Sequence of chain 1.F:
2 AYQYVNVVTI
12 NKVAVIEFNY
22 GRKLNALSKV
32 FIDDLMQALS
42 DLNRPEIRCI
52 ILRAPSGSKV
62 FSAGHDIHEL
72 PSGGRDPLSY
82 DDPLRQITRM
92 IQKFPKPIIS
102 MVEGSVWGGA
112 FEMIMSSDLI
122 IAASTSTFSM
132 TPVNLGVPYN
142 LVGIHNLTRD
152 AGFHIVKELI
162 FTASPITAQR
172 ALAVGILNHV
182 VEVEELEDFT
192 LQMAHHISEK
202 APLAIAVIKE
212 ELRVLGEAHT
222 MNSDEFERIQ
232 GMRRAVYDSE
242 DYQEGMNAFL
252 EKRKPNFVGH

Binding-site contacts:
Ligand atom N1 contacts residue TRP108 of chain 1.F at 3.5 Å.
Ligand atom C8 contacts residue SER130 of chain 1.F at 3.9 Å.
Ligand atom C4 contacts residue TRP108 of chain 1.F at 2.7 Å (hydrophobic).
Ligand atom N6 contacts residue TRP108 of chain 1.F at 3.8 Å.
Ligand atom C2 contacts residue TRP108 of chain 1.F at 3.6 Å (hydrophobic).
Ligand atom N6 contacts residue VAL107 of chain 1.F at 3.1 Å (h-bond).
Ligand atom N9 contacts residue TRP108 of chain 1.F at 2.9 Å.
Ligand atom C6 contacts residue PRO166 of chain 1.F at 3.6 Å (hydrophobic).
Ligand atom C6 contacts residue SER130 of chain 1.F at 4.0 Å.
Ligand atom N6 contacts residue SER130 of chain 1.F at 3.4 Å (h-bond).
Ligand atom N9 contacts residue PRO166 of chain 1.F at 3.7 Å.
Ligand atom C6 contacts residue THR128 of chain 1.F at 3.6 Å.
Ligand atom C8 contacts residue TRP108 of chain 1.F at 2.7 Å (hydrophobic).
Ligand atom O5' contacts residue PRO166 of chain 1.F at 3.2 Å.
Ligand atom C4 contacts residue PRO166 of chain 1.F at 3.6 Å (hydrophobic).
Ligand atom O12 contacts residue ALA164 of chain 1.F at 4.1 Å.
Ligand atom C6 contacts residue TRP108 of chain 1.F at 3.3 Å (hydrophobic).
Ligand atom N3 contacts residue PRO166 of chain 1.F at 3.9 Å.
Ligand atom C5 contacts residue SER130 of chain 1.F at 3.6 Å.
Ligand atom N1 contacts residue SER106 of chain 1.F at 3.4 Å.
Ligand atom P1 contacts residue PRO166 of chain 1.F at 4.0 Å.
Ligand atom P2 contacts residue SER165 of chain 1.F at 3.4 Å.
Ligand atom O4' contacts residue PRO166 of chain 1.F at 3.6 Å.
Ligand atom C5 contacts residue PRO166 of chain 1.F at 3.4 Å (hydrophobic).
Ligand atom N1 contacts residue PRO166 of chain 1.F at 3.9 Å.
Ligand atom N7 contacts residue SER130 of chain 1.F at 2.8 Å (h-bond).
Ligand atom C8 contacts residue PRO166 of chain 1.F at 3.7 Å (hydrophobic).
Ligand atom N7 contacts residue TRP108 of chain 1.F at 2.6 Å.
Ligand atom C2 contacts residue THR128 of chain 1.F at 3.4 Å.
Ligand atom O6 contacts residue HIS197 of chain 1.E at 3.8 Å.
Ligand atom N7 contacts residue PRO166 of chain 1.F at 3.8 Å.
Ligand atom N6 contacts residue THR128 of chain 1.F at 3.7 Å.
Ligand atom N3 contacts residue TRP108 of chain 1.F at 3.3 Å.
Ligand atom O6 contacts residue SER165 of chain 1.F at 2.7 Å (h-bond).
Ligand atom N1 contacts residue THR128 of chain 1.F at 2.7 Å (h-bond).
Ligand atom C5 contacts residue TRP108 of chain 1.F at 2.7 Å (hydrophobic).
Ligand atom C1' contacts residue TRP108 of chain 1.F at 3.8 Å (hydrophobic).
Ligand atom O22 contacts residue SER165 of chain 1.F at 3.1 Å (h-bond).
Ligand atom N6 contacts residue PHE129 of chain 1.F at 3.6 Å.
Ligand atom O6 contacts residue PRO166 of chain 1.F at 4.0 Å.

This protein binds this small molecule.
Small molecule (SMILES): CC(C(=O)NCCNC(=O)CCNC(=O)[C@H](O)C(C)(C)COP(=O)(O)OP(=O)(O)OC[C@H]1O[C@@H](n2cnc3c(N)ncnc32)[C@H](O)[C@@H]1OP(=O)(O)O)=[N+]([O-])[O-]

Sequence of chain 1.E:
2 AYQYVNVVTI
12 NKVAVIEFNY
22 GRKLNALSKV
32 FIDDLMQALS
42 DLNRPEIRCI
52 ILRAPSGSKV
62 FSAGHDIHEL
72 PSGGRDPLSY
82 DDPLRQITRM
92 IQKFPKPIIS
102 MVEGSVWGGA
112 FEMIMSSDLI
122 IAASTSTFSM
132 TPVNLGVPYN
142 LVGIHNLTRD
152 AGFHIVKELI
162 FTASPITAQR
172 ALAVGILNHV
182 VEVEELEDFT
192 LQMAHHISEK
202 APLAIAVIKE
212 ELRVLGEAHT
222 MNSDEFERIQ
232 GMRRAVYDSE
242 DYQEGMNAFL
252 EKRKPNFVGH